A small-molecule ligand and the protein it binds are described below.
Small molecule (SMILES): COc1cc2c(cc1Cc1cccc(Cl)c1F)c(=O)c(C(=O)O)cn2[C@H](CO)C(C)C

Sequence of chain 1.A:
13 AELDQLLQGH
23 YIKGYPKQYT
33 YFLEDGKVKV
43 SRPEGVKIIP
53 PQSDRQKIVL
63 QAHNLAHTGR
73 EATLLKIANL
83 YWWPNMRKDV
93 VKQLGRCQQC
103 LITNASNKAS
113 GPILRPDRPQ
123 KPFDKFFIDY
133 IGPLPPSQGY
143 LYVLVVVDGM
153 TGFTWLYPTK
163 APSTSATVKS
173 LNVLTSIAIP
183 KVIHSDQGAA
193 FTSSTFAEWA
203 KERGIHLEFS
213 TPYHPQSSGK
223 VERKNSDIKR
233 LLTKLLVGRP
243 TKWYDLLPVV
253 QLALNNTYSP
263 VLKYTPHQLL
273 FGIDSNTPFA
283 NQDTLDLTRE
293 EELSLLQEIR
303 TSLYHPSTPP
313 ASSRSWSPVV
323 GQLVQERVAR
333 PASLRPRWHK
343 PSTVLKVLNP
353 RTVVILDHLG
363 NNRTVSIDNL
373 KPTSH

Binding-site contacts:
Ligand atom CAU contacts residue PRO217 of chain 1.A at 4.0 Å (hydrophobic).
Ligand atom CAC contacts residue PRO217 of chain 1.A at 3.9 Å (hydrophobic).
Ligand atom OAE contacts residue MG1 of chain 1.G at 2.5 Å.
Ligand atom CAS contacts residue ASP131 of chain 1.A at 3.7 Å.
Ligand atom CAK contacts residue PRO217 of chain 1.A at 3.6 Å (hydrophobic).
Ligand atom CAT contacts residue PRO217 of chain 1.A at 3.6 Å (hydrophobic).
Ligand atom CAL contacts residue PRO217 of chain 1.A at 4.2 Å (hydrophobic).
Ligand atom CAN contacts residue PRO217 of chain 1.A at 3.9 Å (hydrophobic).
Ligand atom CAM contacts residue PRO217 of chain 1.A at 3.7 Å (hydrophobic).
Ligand atom CAS contacts residue MG1 of chain 1.G at 3.2 Å.
Ligand atom CAV contacts residue PRO217 of chain 1.A at 4.1 Å (hydrophobic).
Ligand atom CLAI contacts residue GLN218 of chain 1.A at 3.9 Å.
Ligand atom CAZ contacts residue MG1 of chain 1.G at 3.5 Å.
Ligand atom OAD contacts residue ASP188 of chain 1.A at 3.0 Å (salt-bridge).
Ligand atom CAJ contacts residue GLU224 of chain 1.A at 3.4 Å.
Ligand atom CAZ contacts residue GLU224 of chain 1.A at 3.3 Å.
Ligand atom OAG contacts residue MG1 of chain 1.F at 2.4 Å.
Ligand atom CLAI contacts residue PRO217 of chain 1.A at 4.0 Å.
Ligand atom OAG contacts residue ASP131 of chain 1.A at 3.9 Å.
Ligand atom OAD contacts residue GLU224 of chain 1.A at 2.9 Å (salt-bridge).
Ligand atom OAE contacts residue GLU224 of chain 1.A at 2.6 Å (salt-bridge).
Ligand atom CAS contacts residue MG1 of chain 1.F at 2.9 Å.
Ligand atom CAJ contacts residue PRO217 of chain 1.A at 3.9 Å (hydrophobic).
Ligand atom OAD contacts residue ASP131 of chain 1.A at 2.6 Å (salt-bridge).
Ligand atom CAX contacts residue PRO217 of chain 1.A at 4.0 Å (hydrophobic).
Ligand atom OAD contacts residue MG1 of chain 1.G at 2.4 Å.
Ligand atom CAS contacts residue GLU224 of chain 1.A at 3.6 Å.
Ligand atom CAC contacts residue TYR215 of chain 1.A at 3.7 Å (hydrophobic).
Ligand atom OAD contacts residue MG1 of chain 1.F at 2.6 Å.
Ligand atom CAB contacts residue TYR215 of chain 1.A at 3.9 Å (hydrophobic).
Ligand atom CBA contacts residue PRO217 of chain 1.A at 3.6 Å (hydrophobic).
Ligand atom CBC contacts residue TYR215 of chain 1.A at 3.9 Å (hydrophobic).
Ligand atom CAK contacts residue GLU224 of chain 1.A at 3.2 Å.
Ligand atom CBB contacts residue PRO217 of chain 1.A at 3.7 Å (hydrophobic).
Ligand atom CAS contacts residue ASP188 of chain 1.A at 3.2 Å.
Ligand atom OAG contacts residue ASP188 of chain 1.A at 3.1 Å (salt-bridge).
Ligand atom CAY contacts residue MG1 of chain 1.G at 3.7 Å.
Ligand atom CAY contacts residue GLU224 of chain 1.A at 3.7 Å.
Ligand atom CAC contacts residue HIS216 of chain 1.A at 3.8 Å.
Ligand atom CAW contacts residue PRO217 of chain 1.A at 3.9 Å (hydrophobic).